Binding-site contacts:
Ligand atom C5 contacts residue PHE78 of chain 1.A at 3.8 Å (hydrophobic).
Ligand atom O1A contacts residue PRO352 of chain 1.A at 4.2 Å.
Ligand atom N2 contacts residue ARG350 of chain 1.A at 3.6 Å (salt-bridge).
Ligand atom PB contacts residue LYS354 of chain 1.A at 3.9 Å.
Ligand atom N9 contacts residue PHE78 of chain 1.A at 3.7 Å.
Ligand atom O1A contacts residue VAL271 of chain 1.A at 4.0 Å.
Ligand atom C4 contacts residue PHE78 of chain 1.A at 4.0 Å (hydrophobic).
Ligand atom O5' contacts residue ARG350 of chain 1.A at 3.4 Å (salt-bridge).
Ligand atom O4' contacts residue ARG350 of chain 1.A at 3.3 Å (salt-bridge).
Ligand atom C8 contacts residue THR79 of chain 1.A at 3.2 Å.
Ligand atom O4' contacts residue THR79 of chain 1.A at 3.7 Å.
Ligand atom N9 contacts residue ARG350 of chain 1.A at 3.5 Å (salt-bridge).
Ligand atom N3 contacts residue ARG350 of chain 1.A at 3.3 Å (salt-bridge).
Ligand atom PG contacts residue LYS446 of chain 1.A at 4.3 Å.
Ligand atom C1' contacts residue ARG350 of chain 1.A at 4.0 Å.
Ligand atom N9 contacts residue THR79 of chain 1.A at 3.6 Å (h-bond).
Ligand atom C5' contacts residue VAL271 of chain 1.A at 4.1 Å (hydrophobic).
Ligand atom N7 contacts residue ARG350 of chain 1.A at 4.0 Å.
Ligand atom O1A contacts residue ARG350 of chain 1.A at 3.0 Å (salt-bridge).
Ligand atom O3G contacts residue LYS354 of chain 1.A at 3.4 Å (salt-bridge).
Ligand atom O6 contacts residue ARG350 of chain 1.A at 3.5 Å.
Ligand atom N7 contacts residue PHE78 of chain 1.A at 3.4 Å (h-bond).
Ligand atom O4' contacts residue PHE78 of chain 1.A at 4.1 Å.
Ligand atom N1 contacts residue ARG350 of chain 1.A at 3.5 Å (salt-bridge).
Ligand atom O2G contacts residue LYS354 of chain 1.A at 3.1 Å (salt-bridge).
Ligand atom O3B contacts residue LYS354 of chain 1.A at 2.6 Å (salt-bridge).
Ligand atom O3A contacts residue LYS354 of chain 1.A at 4.3 Å.
Ligand atom C5 contacts residue ARG350 of chain 1.A at 3.5 Å.
Ligand atom O2G contacts residue LYS446 of chain 1.A at 3.2 Å (salt-bridge).
Ligand atom C6 contacts residue ARG350 of chain 1.A at 3.4 Å.
Ligand atom O1B contacts residue LYS354 of chain 1.A at 4.1 Å.
Ligand atom O3A contacts residue VAL271 of chain 1.A at 4.1 Å.
Ligand atom PG contacts residue LYS354 of chain 1.A at 3.3 Å.
Ligand atom C2 contacts residue ARG350 of chain 1.A at 3.3 Å.
Ligand atom PA contacts residue ARG350 of chain 1.A at 4.0 Å.
Ligand atom C8 contacts residue ARG350 of chain 1.A at 4.1 Å.
Ligand atom C4 contacts residue ARG350 of chain 1.A at 3.2 Å.
Ligand atom C1' contacts residue THR79 of chain 1.A at 3.2 Å.
Ligand atom C5' contacts residue ARG350 of chain 1.A at 4.2 Å.
Ligand atom C8 contacts residue PHE78 of chain 1.A at 3.3 Å (hydrophobic).

Sequence of chain 1.A:
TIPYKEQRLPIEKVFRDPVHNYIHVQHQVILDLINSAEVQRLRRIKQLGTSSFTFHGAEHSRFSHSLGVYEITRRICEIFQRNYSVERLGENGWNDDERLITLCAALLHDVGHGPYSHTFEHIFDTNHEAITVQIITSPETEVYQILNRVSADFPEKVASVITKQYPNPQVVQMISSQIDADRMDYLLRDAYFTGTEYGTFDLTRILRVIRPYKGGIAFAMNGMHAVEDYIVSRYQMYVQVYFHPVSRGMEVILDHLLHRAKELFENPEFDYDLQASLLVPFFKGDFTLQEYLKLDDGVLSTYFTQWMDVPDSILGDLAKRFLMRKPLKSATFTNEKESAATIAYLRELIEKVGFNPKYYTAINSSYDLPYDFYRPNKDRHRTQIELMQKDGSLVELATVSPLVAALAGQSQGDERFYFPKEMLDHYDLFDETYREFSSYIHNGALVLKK

A protein and the small-molecule ligand that binds it are described below.
Small molecule (SMILES): Nc1nc2c(ncn2[C@H]2C[C@H](O)[C@@H](CO[P](=O)(O)O[P](=O)(O)OP(=O)(O)O)O2)c(=O)[nH]1